The small molecule below binds the protein below.
Small molecule (SMILES): Cc1cc(CCCOc2c(C)cc(-c3nnn(C)n3)cc2C)on1

Binding-site contacts:
Ligand atom N2 contacts residue MET214 of chain 13.A at 3.8 Å.
Ligand atom N3A contacts residue PHE179 of chain 13.A at 3.7 Å.
Ligand atom C5 contacts residue MET214 of chain 13.A at 3.4 Å (hydrophobic).
Ligand atom C1B contacts residue ILE98 of chain 13.A at 3.7 Å (hydrophobic).
Ligand atom O1B contacts residue ILE98 of chain 13.A at 3.2 Å.
Ligand atom O1 contacts residue LEU100 of chain 13.A at 3.7 Å.
Ligand atom C4 contacts residue LEU100 of chain 13.A at 3.9 Å (hydrophobic).
Ligand atom CM2 contacts residue ILE77 of chain 13.A at 3.8 Å (hydrophobic).
Ligand atom N5A contacts residue LEU217 of chain 13.A at 3.6 Å.
Ligand atom C5B contacts residue TYR144 of chain 13.A at 3.8 Å (hydrophobic).
Ligand atom CM4 contacts residue ALA166 of chain 13.A at 3.1 Å (hydrophobic).
Ligand atom C6B contacts residue ILE98 of chain 13.A at 3.8 Å (hydrophobic).
Ligand atom C3 contacts residue LEU100 of chain 13.A at 3.8 Å (hydrophobic).
Ligand atom C4 contacts residue MET214 of chain 13.A at 3.7 Å (hydrophobic).
Ligand atom N1A contacts residue MET124 of chain 13.A at 3.6 Å.
Ligand atom CM6 contacts residue LEU184 of chain 13.A at 3.7 Å (hydrophobic).
Ligand atom N4A contacts residue TYR144 of chain 13.A at 3.7 Å.
Ligand atom CM4 contacts residue VAL168 of chain 13.A at 3.9 Å (hydrophobic).
Ligand atom N2 contacts residue LEU100 of chain 13.A at 3.8 Å.
Ligand atom O1 contacts residue MET214 of chain 13.A at 3.2 Å.
Ligand atom C1C contacts residue MET214 of chain 13.A at 3.2 Å (hydrophobic).
Ligand atom C5B contacts residue LEU181 of chain 13.A at 3.6 Å (hydrophobic).
Ligand atom C4 contacts residue TYR190 of chain 13.A at 3.7 Å (hydrophobic).
Ligand atom CM3 contacts residue TYR190 of chain 13.A at 3.6 Å (hydrophobic).
Ligand atom CM4 contacts residue TYR142 of chain 13.A at 3.7 Å (hydrophobic).
Ligand atom C2A contacts residue PHE179 of chain 13.A at 3.5 Å (hydrophobic).
Ligand atom CM6 contacts residue TYR144 of chain 13.A at 3.7 Å (hydrophobic).
Ligand atom N1A contacts residue LEU217 of chain 13.A at 3.3 Å.
Ligand atom C6B contacts residue LEU181 of chain 13.A at 3.5 Å (hydrophobic).
Ligand atom CM6 contacts residue LEU181 of chain 13.A at 3.8 Å (hydrophobic).
Ligand atom CM4 contacts residue TYR144 of chain 13.A at 3.8 Å (hydrophobic).
Ligand atom C2B contacts residue ILE122 of chain 13.A at 4.0 Å (hydrophobic).
Ligand atom N4A contacts residue PHE179 of chain 13.A at 3.5 Å.
Ligand atom C2A contacts residue LEU217 of chain 13.A at 4.0 Å (hydrophobic).
Ligand atom CM2 contacts residue ILE122 of chain 13.A at 3.8 Å (hydrophobic).
Ligand atom N3A contacts residue TYR144 of chain 13.A at 3.2 Å.
Ligand atom N5A contacts residue MET124 of chain 13.A at 3.9 Å.
Ligand atom C1B contacts residue LEU181 of chain 13.A at 4.0 Å (hydrophobic).
Ligand atom N1A contacts residue PHE179 of chain 13.A at 3.3 Å.
Ligand atom N5A contacts residue PHE179 of chain 13.A at 3.3 Å.

Sequence of chain 13.A:
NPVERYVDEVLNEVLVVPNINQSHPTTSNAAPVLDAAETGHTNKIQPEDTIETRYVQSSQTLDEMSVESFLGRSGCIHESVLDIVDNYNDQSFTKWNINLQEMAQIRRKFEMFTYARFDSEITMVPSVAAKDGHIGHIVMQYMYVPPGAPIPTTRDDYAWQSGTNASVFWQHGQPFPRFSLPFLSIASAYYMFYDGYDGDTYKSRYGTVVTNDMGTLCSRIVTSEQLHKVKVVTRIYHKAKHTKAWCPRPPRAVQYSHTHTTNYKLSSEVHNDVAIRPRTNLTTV